Binding-site contacts:
Ligand atom N3 contacts residue LYS113 of chain 1.Y at 3.5 Å (salt-bridge).
Ligand atom N1 contacts residue THR149 of chain 1.Y at 3.0 Å (h-bond).
Ligand atom O3A contacts residue GLY12 of chain 1.Y at 3.3 Å (h-bond).
Ligand atom O6 contacts residue THR149 of chain 1.Y at 3.3 Å (h-bond).
Ligand atom O2B contacts residue HIS11 of chain 1.Y at 3.1 Å (h-bond).
Ligand atom O2G contacts residue HIS61 of chain 1.Y at 3.2 Å (h-bond).
Ligand atom O6 contacts residue ALA148 of chain 1.Y at 2.6 Å (h-bond).
Ligand atom O1G contacts residue MG1 of chain 1.RC at 2.5 Å.
Ligand atom PB contacts residue MG1 of chain 1.RC at 2.7 Å.
Ligand atom O1G contacts residue THR37 of chain 1.Y at 3.0 Å (h-bond).
Ligand atom O1A contacts residue GLY12 of chain 1.Y at 3.3 Å.
Ligand atom O3G contacts residue VAL9 of chain 1.Y at 3.3 Å.
Ligand atom O3G contacts residue ASP10 of chain 1.Y at 3.0 Å (salt-bridge).
Ligand atom C8 contacts residue THR15 of chain 1.Y at 3.5 Å.
Ligand atom N2 contacts residue ASP115 of chain 1.Y at 2.9 Å (salt-bridge).
Ligand atom N3B contacts residue ASP10 of chain 1.Y at 3.2 Å (salt-bridge).
Ligand atom PA contacts residue THR15 of chain 1.Y at 3.5 Å.
Ligand atom O2A contacts residue MG1 of chain 1.RC at 2.7 Å.
Ligand atom O1B contacts residue THR14 of chain 1.Y at 2.6 Å (h-bond).
Ligand atom O2A contacts residue THR14 of chain 1.Y at 3.5 Å.
Ligand atom O1B contacts residue MG1 of chain 1.RC at 2.0 Å.
Ligand atom PB contacts residue LYS13 of chain 1.Y at 3.4 Å.
Ligand atom C2 contacts residue THR149 of chain 1.Y at 3.2 Å.
Ligand atom N9 contacts residue LYS113 of chain 1.Y at 3.1 Å (salt-bridge).
Ligand atom C4 contacts residue LYS113 of chain 1.Y at 3.1 Å.
Ligand atom PG contacts residue MG1 of chain 1.RC at 3.1 Å.
Ligand atom O2B contacts residue GLY12 of chain 1.Y at 3.5 Å (h-bond).
Ligand atom O3G contacts residue LYS13 of chain 1.Y at 2.4 Å (salt-bridge).
Ligand atom C1' contacts residue LYS113 of chain 1.Y at 3.3 Å.
Ligand atom N2 contacts residue ARG116 of chain 1.Y at 3.4 Å.
Ligand atom N7 contacts residue THR15 of chain 1.Y at 3.5 Å.
Ligand atom O1A contacts residue THR15 of chain 1.Y at 2.4 Å (h-bond).
Ligand atom O1B contacts residue LYS13 of chain 1.Y at 2.8 Å (salt-bridge).
Ligand atom O2B contacts residue LYS13 of chain 1.Y at 3.0 Å (salt-bridge).
Ligand atom O2G contacts residue THR37 of chain 1.Y at 3.5 Å (h-bond).
Ligand atom C6 contacts residue THR149 of chain 1.Y at 3.2 Å.
Ligand atom O6 contacts residue ALA147 of chain 1.Y at 3.4 Å.
Ligand atom O3A contacts residue ASP10 of chain 1.Y at 3.4 Å.
Ligand atom N3B contacts residue MG1 of chain 1.RC at 2.5 Å.
Ligand atom O2B contacts residue ASP10 of chain 1.Y at 3.0 Å (salt-bridge).

Sequence of chain 1.Y:
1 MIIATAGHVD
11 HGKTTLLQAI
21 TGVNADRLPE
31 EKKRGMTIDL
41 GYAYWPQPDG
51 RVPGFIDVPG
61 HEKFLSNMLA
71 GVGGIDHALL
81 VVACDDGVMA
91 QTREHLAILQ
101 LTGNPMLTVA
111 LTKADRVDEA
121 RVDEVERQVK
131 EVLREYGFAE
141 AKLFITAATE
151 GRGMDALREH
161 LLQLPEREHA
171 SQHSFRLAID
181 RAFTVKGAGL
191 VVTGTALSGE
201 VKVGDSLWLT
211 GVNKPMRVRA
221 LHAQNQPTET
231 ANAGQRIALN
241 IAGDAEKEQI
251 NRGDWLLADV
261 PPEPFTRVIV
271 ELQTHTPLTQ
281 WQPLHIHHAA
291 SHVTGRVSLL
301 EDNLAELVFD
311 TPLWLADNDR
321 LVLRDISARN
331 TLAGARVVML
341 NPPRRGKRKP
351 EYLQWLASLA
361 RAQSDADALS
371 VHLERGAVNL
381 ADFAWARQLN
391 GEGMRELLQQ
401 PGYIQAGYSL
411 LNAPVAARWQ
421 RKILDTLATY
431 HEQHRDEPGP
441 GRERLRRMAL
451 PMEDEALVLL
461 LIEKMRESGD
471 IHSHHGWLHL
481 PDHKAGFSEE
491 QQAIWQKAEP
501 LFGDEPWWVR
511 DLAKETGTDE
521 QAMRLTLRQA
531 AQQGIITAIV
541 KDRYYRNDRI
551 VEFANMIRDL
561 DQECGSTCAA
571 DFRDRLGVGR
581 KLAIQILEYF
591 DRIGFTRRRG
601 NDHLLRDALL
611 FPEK

A small-molecule ligand and the protein it binds are described below.
Small molecule (SMILES): Nc1nc2c(ncn2[C@@H]2O[C@H](CO[P](=O)(O)O[P](=O)(O)NP(=O)(O)O)[C@@H](O)[C@H]2O)c(=O)[nH]1